Sequence of chain 1.C:
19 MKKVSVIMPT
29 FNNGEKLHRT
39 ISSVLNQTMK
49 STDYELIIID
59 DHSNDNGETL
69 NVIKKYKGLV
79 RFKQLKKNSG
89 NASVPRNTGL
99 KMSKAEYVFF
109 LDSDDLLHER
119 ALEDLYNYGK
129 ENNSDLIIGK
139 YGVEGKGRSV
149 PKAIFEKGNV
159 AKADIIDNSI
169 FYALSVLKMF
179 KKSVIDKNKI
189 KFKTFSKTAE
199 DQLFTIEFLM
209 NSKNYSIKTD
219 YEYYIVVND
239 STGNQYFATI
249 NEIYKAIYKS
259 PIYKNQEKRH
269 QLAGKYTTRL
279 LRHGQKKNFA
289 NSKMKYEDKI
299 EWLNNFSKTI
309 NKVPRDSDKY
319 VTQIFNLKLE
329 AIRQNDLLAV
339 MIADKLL

Binding-site contacts:
Ligand atom CAR contacts residue ALA197 of chain 1.C at 3.7 Å (hydrophobic).
Ligand atom OAA contacts residue THR276 of chain 1.C at 3.5 Å.
Ligand atom CAW contacts residue PRO149 of chain 1.C at 3.8 Å (hydrophobic).
Ligand atom OAB contacts residue SER173 of chain 1.C at 3.5 Å (h-bond).
Ligand atom OAP contacts residue LEU172 of chain 1.C at 3.0 Å (h-bond).
Ligand atom OAQ contacts residue LYS150 of chain 1.C at 2.8 Å (salt-bridge).
Ligand atom OAN contacts residue LYS273 of chain 1.C at 2.9 Å (salt-bridge).
Ligand atom PBL contacts residue TYR170 of chain 1.C at 3.7 Å.
Ligand atom CBH contacts residue HIS281 of chain 1.C at 3.7 Å.
Ligand atom OAA contacts residue ARG280 of chain 1.C at 3.1 Å (salt-bridge).
Ligand atom OAX contacts residue ARG280 of chain 1.C at 3.3 Å (salt-bridge).
Ligand atom OAJ contacts residue HIS281 of chain 1.C at 3.4 Å.
Ligand atom OAH contacts residue TYR170 of chain 1.C at 3.5 Å.
Ligand atom OAD contacts residue ALA197 of chain 1.C at 3.1 Å (h-bond).
Ligand atom PBL contacts residue THR320 of chain 1.C at 3.7 Å.
Ligand atom PBN contacts residue LYS150 of chain 1.C at 3.8 Å.
Ligand atom CAR contacts residue THR196 of chain 1.C at 3.8 Å.
Ligand atom OAA contacts residue THR320 of chain 1.C at 2.4 Å (h-bond).
Ligand atom OAD contacts residue GLN200 of chain 1.C at 3.7 Å.
Ligand atom OBB contacts residue PRO149 of chain 1.C at 3.6 Å.
Ligand atom OAM contacts residue SER147 of chain 1.C at 3.8 Å.
Ligand atom CAW contacts residue TYR170 of chain 1.C at 3.3 Å (hydrophobic).
Ligand atom OAI contacts residue HIS281 of chain 1.C at 3.5 Å (h-bond).
Ligand atom OAQ contacts residue PRO149 of chain 1.C at 3.7 Å.
Ligand atom OAJ contacts residue TYR170 of chain 1.C at 3.3 Å (h-bond).
Ligand atom OAK contacts residue GLN200 of chain 1.C at 3.8 Å.
Ligand atom OAM contacts residue VAL148 of chain 1.C at 3.8 Å.
Ligand atom OAP contacts residue ALA171 of chain 1.C at 3.8 Å.
Ligand atom CAV contacts residue TYR170 of chain 1.C at 3.8 Å (hydrophobic).
Ligand atom OAP contacts residue TYR170 of chain 1.C at 3.7 Å.
Ligand atom CAS contacts residue TYR170 of chain 1.C at 3.8 Å (hydrophobic).
Ligand atom PBL contacts residue ARG280 of chain 1.C at 3.9 Å.
Ligand atom OAD contacts residue THR196 of chain 1.C at 3.5 Å.
Ligand atom CAU contacts residue ALA151 of chain 1.C at 3.7 Å (hydrophobic).
Ligand atom OAB contacts residue LEU172 of chain 1.C at 3.8 Å.
Ligand atom OAP contacts residue ARG277 of chain 1.C at 3.0 Å (salt-bridge).
Ligand atom OAQ contacts residue ALA151 of chain 1.C at 2.9 Å (h-bond).
Ligand atom CBH contacts residue TYR170 of chain 1.C at 3.8 Å (hydrophobic).
Ligand atom OAK contacts residue ASP199 of chain 1.C at 2.8 Å (salt-bridge).
Ligand atom OAN contacts residue TYR170 of chain 1.C at 2.8 Å (h-bond).

A protein and the small-molecule ligand that binds it are described below.
Small molecule (SMILES): O=P(O)(O)OC[C@H](O)[C@H](O)[C@H](O)COP(=O)(O)OC[C@H](O)[C@H](O)[C@H](O)COP(=O)(O)OC[C@@H](O)[C@@H](O)[C@@H](O)CO